Sequence of chain 1.A:
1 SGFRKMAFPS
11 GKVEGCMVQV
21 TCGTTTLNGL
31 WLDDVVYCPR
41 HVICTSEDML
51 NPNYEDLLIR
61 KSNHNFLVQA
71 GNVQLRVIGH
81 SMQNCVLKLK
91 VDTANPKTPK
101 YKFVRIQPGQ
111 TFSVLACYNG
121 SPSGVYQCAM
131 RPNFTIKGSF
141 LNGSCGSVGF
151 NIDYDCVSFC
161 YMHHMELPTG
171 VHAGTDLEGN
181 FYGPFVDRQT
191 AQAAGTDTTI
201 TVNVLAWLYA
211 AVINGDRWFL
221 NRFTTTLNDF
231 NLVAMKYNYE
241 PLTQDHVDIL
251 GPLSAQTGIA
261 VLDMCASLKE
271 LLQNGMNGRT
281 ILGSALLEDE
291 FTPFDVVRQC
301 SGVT

A small-molecule ligand and the protein it binds are described below.
Small molecule (SMILES): NC[C@@]1(C(=O)Nc2cncc3ccccc23)CCOc2ccc(Cl)cc21

Binding-site contacts:
Ligand atom C8 contacts residue HIS164 of chain 2.A at 3.3 Å.
Ligand atom C6 contacts residue MET49 of chain 2.A at 3.6 Å (hydrophobic).
Ligand atom CL contacts residue MET165 of chain 2.A at 3.8 Å.
Ligand atom O1 contacts residue GLU166 of chain 2.A at 3.1 Å (salt-bridge).
Ligand atom C6 contacts residue MET165 of chain 2.A at 3.3 Å (hydrophobic).
Ligand atom C8 contacts residue HIS41 of chain 2.A at 3.8 Å.
Ligand atom C13 contacts residue LEU141 of chain 2.A at 3.5 Å (hydrophobic).
Ligand atom C14 contacts residue ASN142 of chain 2.A at 3.8 Å.
Ligand atom C16 contacts residue ASN142 of chain 2.A at 3.5 Å.
Ligand atom N2 contacts residue HIS163 of chain 2.A at 2.9 Å (h-bond).
Ligand atom C15 contacts residue ASN142 of chain 2.A at 3.4 Å.
Ligand atom C12 contacts residue CYS145 of chain 2.A at 3.9 Å (hydrophobic).
Ligand atom C17 contacts residue ASN142 of chain 2.A at 3.5 Å.
Ligand atom C5 contacts residue GLN189 of chain 2.A at 3.6 Å.
Ligand atom C13 contacts residue GLU166 of chain 2.A at 3.7 Å.
Ligand atom CL contacts residue HIS41 of chain 2.A at 3.4 Å.
Ligand atom C7 contacts residue HIS164 of chain 2.A at 3.9 Å.
Ligand atom C15 contacts residue PHE140 of chain 2.A at 3.4 Å (hydrophobic).
Ligand atom N2 contacts residue GLU166 of chain 2.A at 3.5 Å.
Ligand atom C7 contacts residue MET49 of chain 2.A at 3.6 Å (hydrophobic).
Ligand atom C6 contacts residue ASP187 of chain 2.A at 3.8 Å.
Ligand atom C3 contacts residue GLN189 of chain 2.A at 3.8 Å.
Ligand atom O1 contacts residue MET165 of chain 2.A at 3.1 Å.
Ligand atom CL contacts residue ASP187 of chain 2.A at 3.1 Å.
Ligand atom C12 contacts residue HIS163 of chain 2.A at 3.6 Å.
Ligand atom C5 contacts residue MET49 of chain 2.A at 3.9 Å (hydrophobic).
Ligand atom C5 contacts residue ARG188 of chain 2.A at 3.6 Å.
Ligand atom C15 contacts residue LEU141 of chain 2.A at 3.4 Å (hydrophobic).
Ligand atom C7 contacts residue MET165 of chain 2.A at 3.7 Å (hydrophobic).
Ligand atom O contacts residue GLN189 of chain 2.A at 3.4 Å (h-bond).
Ligand atom C15 contacts residue GLU166 of chain 2.A at 3.9 Å.
Ligand atom C contacts residue HIS41 of chain 2.A at 3.6 Å.
Ligand atom C12 contacts residue GLU166 of chain 2.A at 3.6 Å.
Ligand atom C13 contacts residue PHE140 of chain 2.A at 3.3 Å (hydrophobic).
Ligand atom C14 contacts residue PHE140 of chain 2.A at 3.8 Å (hydrophobic).
Ligand atom C6 contacts residue ARG188 of chain 2.A at 3.6 Å.
Ligand atom C14 contacts residue LEU141 of chain 2.A at 3.6 Å (hydrophobic).
Ligand atom O1 contacts residue HIS164 of chain 2.A at 3.5 Å (h-bond).
Ligand atom CL contacts residue HIS164 of chain 2.A at 3.7 Å.
Ligand atom C18 contacts residue ASN142 of chain 2.A at 3.4 Å.

Sequence of chain 2.A:
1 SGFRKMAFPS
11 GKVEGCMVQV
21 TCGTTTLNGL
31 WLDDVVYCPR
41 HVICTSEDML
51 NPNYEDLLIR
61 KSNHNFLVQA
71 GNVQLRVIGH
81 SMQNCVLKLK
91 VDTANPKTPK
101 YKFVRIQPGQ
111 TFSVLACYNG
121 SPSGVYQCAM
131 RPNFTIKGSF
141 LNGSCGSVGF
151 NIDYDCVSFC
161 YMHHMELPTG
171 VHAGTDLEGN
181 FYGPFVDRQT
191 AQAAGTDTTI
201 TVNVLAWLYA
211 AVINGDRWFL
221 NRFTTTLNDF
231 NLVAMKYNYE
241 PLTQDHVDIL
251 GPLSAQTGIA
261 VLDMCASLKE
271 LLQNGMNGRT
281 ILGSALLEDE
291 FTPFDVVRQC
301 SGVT